This protein binds this small molecule.
Small molecule (SMILES): OC[C@H]1O[C@@H](O[C@@H]2[C@@H](O)[C@H](O[C@@H]3[C@@H](O)[C@H](n4cc(CCC[n+]5cccc6ccccc65)nn4)O[C@H](CO)[C@H]3O)O[C@H](CO)[C@H]2O)[C@H](O)[C@@H](O)[C@@H]1O

Binding-site contacts:
Ligand atom OAX contacts residue GLU135 of chain 1.A at 3.6 Å.
Ligand atom CAB contacts residue TYR307 of chain 1.A at 3.6 Å (hydrophobic).
Ligand atom NAE contacts residue TYR307 of chain 1.A at 3.6 Å (h-bond).
Ligand atom CAW contacts residue SER134 of chain 1.A at 3.7 Å.
Ligand atom OBD contacts residue SER139 of chain 1.A at 3.6 Å (h-bond).
Ligand atom OBI contacts residue ASN141 of chain 1.A at 3.7 Å.
Ligand atom O4 contacts residue TYR107 of chain 1.A at 3.4 Å.
Ligand atom CBF contacts residue ILE140 of chain 1.A at 3.3 Å (hydrophobic).
Ligand atom OBM contacts residue PRO136 of chain 1.A at 2.7 Å (h-bond).
Ligand atom OBB contacts residue SER139 of chain 1.A at 3.4 Å (h-bond).
Ligand atom OBG contacts residue SER139 of chain 1.A at 3.7 Å.
Ligand atom CBL contacts residue SER139 of chain 1.A at 3.8 Å.
Ligand atom OAX contacts residue TYR107 of chain 1.A at 2.6 Å (h-bond).
Ligand atom CAA contacts residue TYR244 of chain 1.A at 3.6 Å (hydrophobic).
Ligand atom CBV contacts residue TYR316 of chain 1.A at 3.5 Å (hydrophobic).
Ligand atom C6 contacts residue TYR307 of chain 1.A at 3.4 Å (hydrophobic).
Ligand atom OBB contacts residue PRO136 of chain 1.A at 3.5 Å.
Ligand atom CAC contacts residue GLU275 of chain 1.A at 3.6 Å.
Ligand atom OAZ contacts residue SER139 of chain 1.A at 2.7 Å (h-bond).
Ligand atom NAF contacts residue TYR307 of chain 1.A at 3.4 Å (h-bond).
Ligand atom CAY contacts residue SER139 of chain 1.A at 3.6 Å.
Ligand atom OAZ contacts residue SER134 of chain 1.A at 2.8 Å (h-bond).
Ligand atom OBG contacts residue ILE140 of chain 1.A at 2.6 Å (h-bond).
Ligand atom NAD contacts residue TYR307 of chain 1.A at 3.7 Å.
Ligand atom O6 contacts residue GLN62 of chain 1.A at 3.6 Å (h-bond).
Ligand atom CBH contacts residue ILE140 of chain 1.A at 3.4 Å (hydrophobic).
Ligand atom CBE contacts residue ARG142 of chain 1.A at 3.6 Å.
Ligand atom CBF contacts residue ARG142 of chain 1.A at 3.6 Å.
Ligand atom C5 contacts residue TYR107 of chain 1.A at 3.7 Å (hydrophobic).
Ligand atom CBN contacts residue TYR316 of chain 1.A at 3.8 Å (hydrophobic).
Ligand atom CAC contacts residue TYR307 of chain 1.A at 3.3 Å (hydrophobic).
Ligand atom OBI contacts residue ILE140 of chain 1.A at 3.6 Å (h-bond).
Ligand atom O5 contacts residue TYR307 of chain 1.A at 2.9 Å (h-bond).
Ligand atom OAX contacts residue SER134 of chain 1.A at 3.2 Å (h-bond).
Ligand atom CAA contacts residue TYR307 of chain 1.A at 3.7 Å (hydrophobic).
Ligand atom OBI contacts residue ARG142 of chain 1.A at 3.1 Å (salt-bridge).
Ligand atom CAW contacts residue TYR107 of chain 1.A at 3.2 Å (hydrophobic).
Ligand atom CBL contacts residue PRO136 of chain 1.A at 3.3 Å (hydrophobic).
Ligand atom O2 contacts residue ASN175 of chain 1.A at 3.5 Å (h-bond).
Ligand atom OBG contacts residue VAL177 of chain 1.A at 3.6 Å.

Sequence of chain 1.A:
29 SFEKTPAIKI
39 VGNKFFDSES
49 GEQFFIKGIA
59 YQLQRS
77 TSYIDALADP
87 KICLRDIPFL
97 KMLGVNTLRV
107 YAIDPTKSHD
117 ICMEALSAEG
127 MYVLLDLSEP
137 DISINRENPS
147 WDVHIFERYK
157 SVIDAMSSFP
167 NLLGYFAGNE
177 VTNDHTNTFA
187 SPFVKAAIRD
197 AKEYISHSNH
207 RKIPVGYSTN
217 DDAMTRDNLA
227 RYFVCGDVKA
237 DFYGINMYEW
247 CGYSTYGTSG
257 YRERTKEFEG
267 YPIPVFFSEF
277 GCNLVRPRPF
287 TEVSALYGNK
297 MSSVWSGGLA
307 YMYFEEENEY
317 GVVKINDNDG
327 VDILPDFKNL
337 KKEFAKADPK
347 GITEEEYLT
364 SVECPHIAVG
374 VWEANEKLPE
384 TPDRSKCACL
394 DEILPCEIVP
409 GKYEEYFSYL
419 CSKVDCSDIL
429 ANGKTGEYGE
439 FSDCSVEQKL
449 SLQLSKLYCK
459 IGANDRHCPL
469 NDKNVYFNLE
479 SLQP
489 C